Sequence of chain 1.E:
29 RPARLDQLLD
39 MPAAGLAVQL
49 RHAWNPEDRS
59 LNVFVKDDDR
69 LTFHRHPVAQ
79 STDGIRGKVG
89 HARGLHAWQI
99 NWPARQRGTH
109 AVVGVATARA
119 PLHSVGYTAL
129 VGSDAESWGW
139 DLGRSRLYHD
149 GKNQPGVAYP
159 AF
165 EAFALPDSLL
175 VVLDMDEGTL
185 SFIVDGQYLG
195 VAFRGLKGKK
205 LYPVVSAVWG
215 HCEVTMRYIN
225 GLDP

The small molecule below binds the protein below.
Small molecule (SMILES): CC[C@H](C)[C@H](NC(=O)[C@H](CC(=O)O)NC(=O)[C@@H](N)C(C)C)C(=O)N[C@@H](CC(N)=O)C(=O)N[C@@H](CC(N)=O)C(=O)N[C@@H](CC(N)=O)C(=O)N[C@@H](CS)C(N)=O

Binding-site contacts:
Ligand atom OD1 contacts residue GLY106 of chain 1.E at 3.2 Å.
Ligand atom CG contacts residue TYR125 of chain 1.E at 3.3 Å (hydrophobic).
Ligand atom ND2 contacts residue GLY214 of chain 1.E at 2.9 Å (h-bond).
Ligand atom CG contacts residue THR107 of chain 1.E at 3.6 Å.
Ligand atom ND2 contacts residue TYR125 of chain 1.E at 2.8 Å (h-bond).
Ligand atom C contacts residue TRP213 of chain 1.E at 3.5 Å (hydrophobic).
Ligand atom O contacts residue PRO75 of chain 1.E at 3.4 Å (h-bond).
Ligand atom CG contacts residue ARG73 of chain 1.E at 3.6 Å.
Ligand atom OD2 contacts residue TYR125 of chain 1.E at 2.6 Å (h-bond).
Ligand atom ND2 contacts residue TRP213 of chain 1.E at 3.8 Å.
Ligand atom CB contacts residue TYR125 of chain 1.E at 3.6 Å (hydrophobic).
Ligand atom CB contacts residue VAL76 of chain 1.E at 3.6 Å (hydrophobic).
Ligand atom CB contacts residue ALA77 of chain 1.E at 3.5 Å (hydrophobic).
Ligand atom OD1 contacts residue TYR125 of chain 1.E at 3.3 Å (h-bond).
Ligand atom OD1 contacts residue ARG73 of chain 1.E at 2.8 Å (salt-bridge).
Ligand atom OD1 contacts residue GLY214 of chain 1.E at 3.1 Å (h-bond).
Ligand atom CA contacts residue TRP213 of chain 1.E at 3.7 Å (hydrophobic).
Ligand atom ND2 contacts residue VAL212 of chain 1.E at 3.0 Å (h-bond).
Ligand atom O contacts residue GLY214 of chain 1.E at 3.0 Å (h-bond).
Ligand atom OD1 contacts residue PRO75 of chain 1.E at 3.2 Å.
Ligand atom CG contacts residue TRP213 of chain 1.E at 3.7 Å (hydrophobic).
Ligand atom OD1 contacts residue VAL76 of chain 1.E at 3.5 Å (h-bond).
Ligand atom N1 contacts residue ALA77 of chain 1.E at 3.7 Å.
Ligand atom ND2 contacts residue ARG73 of chain 1.E at 3.6 Å.
Ligand atom ND2 contacts residue THR107 of chain 1.E at 2.9 Å (h-bond).
Ligand atom CG contacts residue VAL76 of chain 1.E at 3.2 Å (hydrophobic).
Ligand atom ND2 contacts residue VAL76 of chain 1.E at 3.3 Å (h-bond).
Ligand atom OD1 contacts residue THR107 of chain 1.E at 2.9 Å (h-bond).
Ligand atom O contacts residue VAL212 of chain 1.E at 3.5 Å (h-bond).
Ligand atom CB contacts residue TRP213 of chain 1.E at 3.5 Å (hydrophobic).
Ligand atom CA contacts residue PRO75 of chain 1.E at 3.6 Å (hydrophobic).
Ligand atom CB contacts residue VAL212 of chain 1.E at 3.2 Å (hydrophobic).
Ligand atom OD1 contacts residue VAL212 of chain 1.E at 3.5 Å.
Ligand atom O contacts residue TRP213 of chain 1.E at 3.6 Å.
Ligand atom CB contacts residue PRO75 of chain 1.E at 3.5 Å (hydrophobic).
Ligand atom CG contacts residue TYR125 of chain 1.E at 3.6 Å (hydrophobic).
Ligand atom N contacts residue PRO75 of chain 1.E at 3.0 Å (h-bond).
Ligand atom O contacts residue TRP213 of chain 1.E at 3.3 Å.
Ligand atom O contacts residue PRO75 of chain 1.E at 3.7 Å.
Ligand atom CG contacts residue VAL212 of chain 1.E at 3.6 Å (hydrophobic).